Sequence of chain 1.E:
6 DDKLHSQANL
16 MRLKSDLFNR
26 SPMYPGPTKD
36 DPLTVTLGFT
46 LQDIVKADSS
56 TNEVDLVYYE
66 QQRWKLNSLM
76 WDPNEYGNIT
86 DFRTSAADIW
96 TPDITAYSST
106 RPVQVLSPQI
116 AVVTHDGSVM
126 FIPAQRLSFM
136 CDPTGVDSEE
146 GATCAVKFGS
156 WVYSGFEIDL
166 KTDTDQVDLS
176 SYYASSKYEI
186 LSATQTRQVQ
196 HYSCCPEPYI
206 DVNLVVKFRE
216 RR

The small molecule below binds the protein below.
Small molecule (SMILES): C=CC1=C[C@@H]2[C@@H]3O[C@]4(C[C@H]5CCC[C@@]6(CC[C@@]7(O[C@@H](CC[C@@]7(C)O)C/C(C)=C/CCC7=NC[C@H](C)[C@@H](C)C[C@@]72CC1)O6)O5)C[C@@H](C)[C@@H](O)[C@H]3O4

Binding-site contacts:
Ligand atom C13 contacts residue TYR197 of chain 1.A at 3.7 Å (hydrophobic).
Ligand atom C13 contacts residue TYR64 of chain 1.E at 3.6 Å (hydrophobic).
Ligand atom O66 contacts residue THR45 of chain 1.E at 3.3 Å (h-bond).
Ligand atom C64 contacts residue ILE127 of chain 1.E at 3.8 Å (hydrophobic).
Ligand atom C60 contacts residue TYR197 of chain 1.A at 3.8 Å (hydrophobic).
Ligand atom C51 contacts residue TYR204 of chain 1.A at 3.8 Å (hydrophobic).
Ligand atom C67 contacts residue THR45 of chain 1.E at 3.2 Å.
Ligand atom C10 contacts residue TYR64 of chain 1.E at 3.9 Å (hydrophobic).
Ligand atom C9 contacts residue TYR102 of chain 1.A at 3.6 Å (hydrophobic).
Ligand atom C49 contacts residue VAL157 of chain 1.A at 3.7 Å (hydrophobic).
Ligand atom C60 contacts residue TYR204 of chain 1.A at 3.8 Å (hydrophobic).
Ligand atom C6 contacts residue TRP156 of chain 1.A at 3.7 Å (hydrophobic).
Ligand atom C10 contacts residue TRP156 of chain 1.A at 3.6 Å (hydrophobic).
Ligand atom C30 contacts residue TYR102 of chain 1.A at 3.5 Å (hydrophobic).
Ligand atom C53 contacts residue ARG88 of chain 1.E at 3.8 Å.
Ligand atom C30 contacts residue TRP156 of chain 1.A at 3.2 Å (hydrophobic).
Ligand atom C67 contacts residue TYR64 of chain 1.E at 3.8 Å (hydrophobic).
Ligand atom C22 contacts residue TYR204 of chain 1.A at 3.8 Å (hydrophobic).
Ligand atom C37 contacts residue ILE127 of chain 1.E at 3.7 Å (hydrophobic).
Ligand atom C36 contacts residue ILE127 of chain 1.E at 3.6 Å (hydrophobic).
Ligand atom C30 contacts residue SER155 of chain 1.A at 3.2 Å.
Ligand atom C35 contacts residue TRP156 of chain 1.A at 3.5 Å (hydrophobic).
Ligand atom C34 contacts residue TRP156 of chain 1.A at 3.4 Å (hydrophobic).
Ligand atom C80 contacts residue TYR204 of chain 1.A at 3.4 Å (hydrophobic).
Ligand atom C33 contacts residue TRP156 of chain 1.A at 3.7 Å (hydrophobic).
Ligand atom C23 contacts residue TYR204 of chain 1.A at 3.8 Å (hydrophobic).
Ligand atom C81 contacts residue TYR197 of chain 1.A at 3.7 Å (hydrophobic).
Ligand atom C9 contacts residue TYR64 of chain 1.E at 3.6 Å (hydrophobic).
Ligand atom O44 contacts residue TYR204 of chain 1.A at 3.2 Å (h-bond).
Ligand atom O52 contacts residue TYR204 of chain 1.A at 2.6 Å (h-bond).
Ligand atom C8 contacts residue TYR64 of chain 1.E at 3.6 Å (hydrophobic).
Ligand atom C6 contacts residue TYR204 of chain 1.A at 3.6 Å (hydrophobic).
Ligand atom C38 contacts residue TRP156 of chain 1.A at 3.8 Å (hydrophobic).
Ligand atom C22 contacts residue TYR197 of chain 1.A at 3.3 Å (hydrophobic).
Ligand atom C36 contacts residue TRP156 of chain 1.A at 3.8 Å (hydrophobic).
Ligand atom O66 contacts residue ASP173 of chain 1.E at 3.6 Å.
Ligand atom C50 contacts residue VAL157 of chain 1.A at 3.5 Å (hydrophobic).
Ligand atom C38 contacts residue VAL157 of chain 1.A at 3.9 Å (hydrophobic).
Ligand atom N31 contacts residue TRP156 of chain 1.A at 2.9 Å (h-bond).
Ligand atom C2 contacts residue SER176 of chain 1.E at 3.5 Å.

Sequence of chain 1.A:
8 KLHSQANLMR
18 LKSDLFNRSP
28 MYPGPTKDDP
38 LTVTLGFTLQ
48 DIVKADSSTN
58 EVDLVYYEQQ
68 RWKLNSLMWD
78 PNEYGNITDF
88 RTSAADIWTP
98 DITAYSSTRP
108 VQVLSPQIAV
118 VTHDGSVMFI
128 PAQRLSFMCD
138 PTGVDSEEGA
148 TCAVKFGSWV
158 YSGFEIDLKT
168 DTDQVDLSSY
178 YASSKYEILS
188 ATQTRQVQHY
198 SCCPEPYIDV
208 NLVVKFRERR